Sequence of chain 1.Q:
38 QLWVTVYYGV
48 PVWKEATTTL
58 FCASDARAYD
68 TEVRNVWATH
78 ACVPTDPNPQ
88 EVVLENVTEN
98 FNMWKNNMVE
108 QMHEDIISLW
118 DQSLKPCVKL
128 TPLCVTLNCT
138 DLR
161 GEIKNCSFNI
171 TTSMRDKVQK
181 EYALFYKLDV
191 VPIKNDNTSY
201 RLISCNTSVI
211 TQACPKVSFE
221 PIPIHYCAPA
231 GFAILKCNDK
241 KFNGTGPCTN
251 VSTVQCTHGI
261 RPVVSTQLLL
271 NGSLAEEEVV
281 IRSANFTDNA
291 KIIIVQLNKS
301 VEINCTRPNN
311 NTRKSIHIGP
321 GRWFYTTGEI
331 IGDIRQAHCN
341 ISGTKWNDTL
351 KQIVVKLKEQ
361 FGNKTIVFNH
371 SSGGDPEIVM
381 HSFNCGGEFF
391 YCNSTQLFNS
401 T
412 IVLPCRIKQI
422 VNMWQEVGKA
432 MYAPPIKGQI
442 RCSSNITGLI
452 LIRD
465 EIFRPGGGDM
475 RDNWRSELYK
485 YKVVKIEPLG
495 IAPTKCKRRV

Binding-site contacts:
Ligand atom O5 contacts residue SER444 of chain 1.Q at 4.2 Å.
Ligand atom C2 contacts residue ASN271 of chain 1.Q at 2.4 Å.
Ligand atom C8 contacts residue CYS443 of chain 1.Q at 3.9 Å (hydrophobic).
Ligand atom C7 contacts residue ASN271 of chain 1.Q at 3.1 Å.
Ligand atom O7 contacts residue ARG261 of chain 1.Q at 4.0 Å.
Ligand atom C7 contacts residue SER444 of chain 1.Q at 4.4 Å.
Ligand atom C8 contacts residue SER444 of chain 1.Q at 3.6 Å.
Ligand atom N2 contacts residue CYS443 of chain 1.Q at 3.8 Å.
Ligand atom N2 contacts residue LEU270 of chain 1.Q at 4.3 Å.
Ligand atom C5 contacts residue SER444 of chain 1.Q at 3.5 Å.
Ligand atom N2 contacts residue ARG442 of chain 1.Q at 4.1 Å.
Ligand atom C1 contacts residue ASN271 of chain 1.Q at 1.5 Å.
Ligand atom C3 contacts residue ASN271 of chain 1.Q at 3.8 Å.
Ligand atom C7 contacts residue CYS443 of chain 1.Q at 4.4 Å (hydrophobic).
Ligand atom C6 contacts residue GLU220 of chain 1.Q at 3.5 Å.
Ligand atom C6 contacts residue ARG71 of chain 1.Q at 4.4 Å.
Ligand atom N2 contacts residue ASN271 of chain 1.Q at 2.9 Å (h-bond).
Ligand atom O3 contacts residue ARG442 of chain 1.Q at 4.4 Å.
Ligand atom C7 contacts residue LEU270 of chain 1.Q at 4.2 Å (hydrophobic).
Ligand atom C4 contacts residue ASN271 of chain 1.Q at 4.3 Å.
Ligand atom C7 contacts residue VAL263 of chain 1.Q at 4.2 Å (hydrophobic).
Ligand atom C8 contacts residue VAL263 of chain 1.Q at 3.6 Å (hydrophobic).
Ligand atom O7 contacts residue PRO221 of chain 1.Q at 3.4 Å.
Ligand atom C1 contacts residue SER444 of chain 1.Q at 4.1 Å.
Ligand atom N2 contacts residue SER444 of chain 1.Q at 4.3 Å.
Ligand atom C6 contacts residue SER444 of chain 1.Q at 4.5 Å.
Ligand atom O5 contacts residue ASN271 of chain 1.Q at 2.4 Å (h-bond).
Ligand atom C8 contacts residue ASN271 of chain 1.Q at 4.3 Å.
Ligand atom O6 contacts residue ARG71 of chain 1.Q at 3.6 Å.
Ligand atom C1 contacts residue SER445 of chain 1.Q at 4.1 Å.
Ligand atom C8 contacts residue PRO221 of chain 1.Q at 4.4 Å (hydrophobic).
Ligand atom O4 contacts residue SER444 of chain 1.Q at 3.9 Å.
Ligand atom O6 contacts residue GLU220 of chain 1.Q at 3.9 Å.
Ligand atom C3 contacts residue SER444 of chain 1.Q at 3.8 Å.
Ligand atom O7 contacts residue ASN271 of chain 1.Q at 3.0 Å (h-bond).
Ligand atom C5 contacts residue ASN271 of chain 1.Q at 3.7 Å.
Ligand atom C4 contacts residue SER444 of chain 1.Q at 4.0 Å.
Ligand atom C7 contacts residue PRO221 of chain 1.Q at 4.0 Å (hydrophobic).
Ligand atom O7 contacts residue VAL263 of chain 1.Q at 3.8 Å.
Ligand atom C8 contacts residue LEU270 of chain 1.Q at 3.6 Å (hydrophobic).

The protein below binds the small molecule below.
Small molecule (SMILES): CC(=O)N[C@H]1[C@H](O[C@H]2[C@H](O)[C@@H](NC(C)=O)CO[C@@H]2CO)O[C@H](CO)[C@@H](O[C@@H]2O[C@H](CO[C@H]3O[C@H](CO)[C@@H](O)[C@H](O)[C@@H]3O)[C@@H](O)[C@H](O[C@H]3O[C@H](CO)[C@@H](O)[C@H](O)[C@@H]3O)[C@@H]2O)[C@@H]1O